Binding-site contacts:
Ligand atom PBM contacts residue LEU172 of chain 1.B at 3.9 Å.
Ligand atom OAO contacts residue THR276 of chain 1.B at 3.9 Å.
Ligand atom OAM contacts residue SER147 of chain 1.B at 3.2 Å (h-bond).
Ligand atom OAI contacts residue HIS281 of chain 1.B at 3.6 Å.
Ligand atom OAC contacts residue LYS150 of chain 1.B at 3.8 Å.
Ligand atom OAH contacts residue HIS281 of chain 1.B at 3.5 Å (h-bond).
Ligand atom OAP contacts residue LEU172 of chain 1.B at 3.8 Å.
Ligand atom OAN contacts residue THR320 of chain 1.B at 3.2 Å (h-bond).
Ligand atom CAS contacts residue ARG280 of chain 1.B at 3.3 Å.
Ligand atom PBN contacts residue LYS150 of chain 1.B at 3.8 Å.
Ligand atom OAO contacts residue THR320 of chain 1.B at 3.8 Å.
Ligand atom CAW contacts residue PRO149 of chain 1.B at 3.5 Å (hydrophobic).
Ligand atom OAP contacts residue ARG277 of chain 1.B at 3.0 Å (salt-bridge).
Ligand atom OAX contacts residue TYR170 of chain 1.B at 3.7 Å.
Ligand atom OAF contacts residue GLN200 of chain 1.B at 3.9 Å.
Ligand atom OAZ contacts residue ALA151 of chain 1.B at 3.9 Å.
Ligand atom OAQ contacts residue LYS150 of chain 1.B at 2.6 Å (salt-bridge).
Ligand atom CBH contacts residue TYR170 of chain 1.B at 3.9 Å (hydrophobic).
Ligand atom OAJ contacts residue HIS281 of chain 1.B at 3.7 Å.
Ligand atom OAJ contacts residue TYR170 of chain 1.B at 3.1 Å (h-bond).
Ligand atom CBD contacts residue GLN200 of chain 1.B at 3.6 Å.
Ligand atom CAW contacts residue TYR170 of chain 1.B at 3.6 Å (hydrophobic).
Ligand atom OAO contacts residue LYS273 of chain 1.B at 2.6 Å (salt-bridge).
Ligand atom OAF contacts residue ARG277 of chain 1.B at 3.3 Å (salt-bridge).
Ligand atom OAO contacts residue TYR170 of chain 1.B at 3.1 Å (h-bond).
Ligand atom CAU contacts residue TYR170 of chain 1.B at 3.6 Å (hydrophobic).
Ligand atom OAB contacts residue ALA171 of chain 1.B at 3.4 Å.
Ligand atom CAT contacts residue ASP199 of chain 1.B at 3.5 Å.
Ligand atom OAQ contacts residue PRO149 of chain 1.B at 3.3 Å.
Ligand atom OAY contacts residue UD11 of chain 1.T at 3.8 Å.
Ligand atom OAB contacts residue LEU172 of chain 1.B at 2.8 Å (h-bond).
Ligand atom OAB contacts residue SER173 of chain 1.B at 2.8 Å (h-bond).
Ligand atom PBL contacts residue TYR170 of chain 1.B at 3.9 Å.
Ligand atom OAQ contacts residue ALA151 of chain 1.B at 3.1 Å (h-bond).
Ligand atom CAV contacts residue TYR170 of chain 1.B at 3.8 Å (hydrophobic).
Ligand atom OAL contacts residue ALA151 of chain 1.B at 3.4 Å.
Ligand atom OAH contacts residue TYR170 of chain 1.B at 3.5 Å.
Ligand atom PBL contacts residue ARG280 of chain 1.B at 3.9 Å.
Ligand atom OAH contacts residue ARG280 of chain 1.B at 3.5 Å.
Ligand atom OAN contacts residue ARG280 of chain 1.B at 2.4 Å (salt-bridge).

Sequence of chain 1.B:
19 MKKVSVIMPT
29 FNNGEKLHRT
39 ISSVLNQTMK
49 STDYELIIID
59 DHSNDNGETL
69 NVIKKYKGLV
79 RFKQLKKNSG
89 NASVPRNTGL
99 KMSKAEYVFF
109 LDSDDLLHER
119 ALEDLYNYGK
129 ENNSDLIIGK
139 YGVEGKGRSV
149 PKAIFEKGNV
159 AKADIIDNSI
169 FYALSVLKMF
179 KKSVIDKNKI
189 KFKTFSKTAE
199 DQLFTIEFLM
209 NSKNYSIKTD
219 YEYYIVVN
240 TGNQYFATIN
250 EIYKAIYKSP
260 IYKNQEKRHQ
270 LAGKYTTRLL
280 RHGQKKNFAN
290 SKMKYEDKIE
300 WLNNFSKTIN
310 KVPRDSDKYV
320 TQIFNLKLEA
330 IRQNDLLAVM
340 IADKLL

The small molecule below binds the protein below.
Small molecule (SMILES): O=P(O)(O)OC[C@H](O)[C@H](O)[C@H](O)COP(=O)(O)OC[C@H](O)[C@H](O)[C@H](O)COP(=O)(O)OC[C@@H](O)[C@@H](O)[C@@H](O)CO